The protein below binds the small molecule below.
Small molecule (SMILES): Nc1ncnc2c1ncn2[C@@H]1O[C@H](CCl)[C@@H](O)[C@H]1O

Binding-site contacts:
Ligand atom O2' contacts residue PHE45 of chain 2.A at 3.7 Å.
Ligand atom N1 contacts residue GLN251 of chain 3.A at 2.9 Å (h-bond).
Ligand atom N7 contacts residue PHE187 of chain 3.A at 3.6 Å.
Ligand atom CL contacts residue GLY131 of chain 2.A at 3.1 Å.
Ligand atom C8 contacts residue MET1 of chain 2.B at 3.4 Å (hydrophobic).
Ligand atom O3' contacts residue ASP11 of chain 2.A at 2.6 Å (salt-bridge).
Ligand atom CL contacts residue TYR130 of chain 2.A at 3.5 Å.
Ligand atom O2' contacts residue ASP11 of chain 2.A at 2.8 Å (salt-bridge).
Ligand atom N3 contacts residue PHE227 of chain 3.A at 3.5 Å.
Ligand atom O2' contacts residue PRO73 of chain 2.A at 3.6 Å (h-bond).
Ligand atom N3 contacts residue PRO73 of chain 2.A at 3.6 Å.
Ligand atom N6 contacts residue ASN189 of chain 3.A at 2.9 Å (h-bond).
Ligand atom O4' contacts residue MET1 of chain 2.B at 3.6 Å.
Ligand atom N7 contacts residue ASN189 of chain 3.A at 3.2 Å (h-bond).
Ligand atom C5 contacts residue PHE45 of chain 2.A at 3.6 Å (hydrophobic).
Ligand atom N6 contacts residue LEU249 of chain 3.A at 2.9 Å (h-bond).
Ligand atom C2 contacts residue GLN251 of chain 3.A at 3.4 Å.
Ligand atom C4 contacts residue PHE227 of chain 3.A at 3.5 Å (hydrophobic).
Ligand atom C4' contacts residue TYR72 of chain 2.A at 3.6 Å (hydrophobic).
Ligand atom O3' contacts residue TYR72 of chain 2.A at 2.9 Å (h-bond).
Ligand atom N7 contacts residue PHE227 of chain 3.A at 3.4 Å.
Ligand atom C2' contacts residue ASP11 of chain 2.A at 3.6 Å.
Ligand atom O3' contacts residue TYR70 of chain 2.A at 3.6 Å.
Ligand atom C5 contacts residue PHE227 of chain 3.A at 3.5 Å (hydrophobic).
Ligand atom N3 contacts residue PHE45 of chain 2.A at 3.6 Å.
Ligand atom C2 contacts residue PHE227 of chain 3.A at 3.4 Å (hydrophobic).
Ligand atom CL contacts residue THR128 of chain 2.A at 3.5 Å.
Ligand atom N9 contacts residue PHE227 of chain 3.A at 3.7 Å.
Ligand atom C3' contacts residue ASP11 of chain 2.A at 3.2 Å.
Ligand atom N1 contacts residue LEU249 of chain 3.A at 3.5 Å (h-bond).
Ligand atom O2' contacts residue TYR72 of chain 2.A at 3.5 Å (h-bond).
Ligand atom C4 contacts residue PHE45 of chain 2.A at 3.5 Å (hydrophobic).
Ligand atom N1 contacts residue PHE227 of chain 3.A at 3.3 Å.
Ligand atom CL contacts residue TRP129 of chain 2.A at 3.5 Å.
Ligand atom C6 contacts residue PHE227 of chain 3.A at 3.2 Å (hydrophobic).
Ligand atom CL contacts residue THR75 of chain 2.A at 3.4 Å.
Ligand atom N7 contacts residue MET1 of chain 2.B at 3.5 Å.
Ligand atom N6 contacts residue PHE227 of chain 3.A at 3.4 Å.
Ligand atom C2 contacts residue ASN250 of chain 3.A at 3.6 Å.
Ligand atom C5' contacts residue TRP129 of chain 2.A at 3.5 Å (hydrophobic).

Sequence of chain 3.A:
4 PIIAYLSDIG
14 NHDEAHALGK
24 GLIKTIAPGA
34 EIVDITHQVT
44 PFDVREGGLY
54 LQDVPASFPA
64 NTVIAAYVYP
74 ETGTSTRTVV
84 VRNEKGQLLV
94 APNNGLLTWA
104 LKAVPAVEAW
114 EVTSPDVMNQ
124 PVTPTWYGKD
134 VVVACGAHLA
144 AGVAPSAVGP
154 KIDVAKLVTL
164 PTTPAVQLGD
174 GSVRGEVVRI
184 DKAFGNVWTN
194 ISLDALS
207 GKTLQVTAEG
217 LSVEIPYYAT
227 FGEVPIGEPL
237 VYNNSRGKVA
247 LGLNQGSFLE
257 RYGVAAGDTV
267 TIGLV

Sequence of chain 2.A:
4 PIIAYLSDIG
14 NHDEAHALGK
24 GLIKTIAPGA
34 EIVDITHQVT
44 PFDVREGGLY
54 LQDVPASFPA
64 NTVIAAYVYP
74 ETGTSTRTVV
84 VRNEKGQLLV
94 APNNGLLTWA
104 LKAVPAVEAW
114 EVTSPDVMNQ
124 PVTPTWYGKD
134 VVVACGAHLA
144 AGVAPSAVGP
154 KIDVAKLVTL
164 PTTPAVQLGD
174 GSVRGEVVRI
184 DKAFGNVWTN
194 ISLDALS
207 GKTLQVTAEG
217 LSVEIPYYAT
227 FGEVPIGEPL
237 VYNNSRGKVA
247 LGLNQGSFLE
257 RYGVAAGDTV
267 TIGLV